Sequence of chain 14.C:
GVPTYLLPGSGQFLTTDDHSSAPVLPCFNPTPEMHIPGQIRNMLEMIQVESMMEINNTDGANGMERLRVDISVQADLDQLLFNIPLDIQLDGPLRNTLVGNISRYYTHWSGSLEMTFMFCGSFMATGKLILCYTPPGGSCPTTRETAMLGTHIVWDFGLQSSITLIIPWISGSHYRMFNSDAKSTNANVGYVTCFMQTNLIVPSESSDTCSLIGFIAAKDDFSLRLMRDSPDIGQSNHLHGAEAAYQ

Binding-site contacts:
Ligand atom C1 contacts residue ARG104 of chain 14.C at 3.6 Å.
Ligand atom O4 contacts residue PRO231 of chain 14.C at 3.8 Å.
Ligand atom C10 contacts residue PRO231 of chain 14.C at 3.8 Å (hydrophobic).
Ligand atom C11 contacts residue PRO231 of chain 14.C at 3.7 Å (hydrophobic).
Ligand atom N5 contacts residue PRO231 of chain 14.C at 2.9 Å (h-bond).
Ligand atom C4 contacts residue PRO231 of chain 14.C at 3.5 Å (hydrophobic).
Ligand atom O10 contacts residue ARG270 of chain 14.A at 3.3 Å.
Ligand atom C4 contacts residue ARG104 of chain 14.C at 3.9 Å.
Ligand atom O6 contacts residue ASP91 of chain 14.C at 3.1 Å.
Ligand atom C5 contacts residue ASN275 of chain 14.A at 3.6 Å.
Ligand atom N5 contacts residue ASN275 of chain 14.A at 3.6 Å (h-bond).
Ligand atom O3 contacts residue GLY282 of chain 14.A at 3.4 Å.
Ligand atom O4 contacts residue ASN275 of chain 14.A at 3.0 Å (h-bond).
Ligand atom N5 contacts residue ASP232 of chain 14.C at 4.1 Å.
Ligand atom O3 contacts residue PRO274 of chain 14.A at 3.8 Å.
Ligand atom C5 contacts residue PRO231 of chain 14.C at 3.7 Å (hydrophobic).
Ligand atom C11 contacts residue GLY234 of chain 14.C at 3.8 Å.
Ligand atom O4 contacts residue ARG95 of chain 14.C at 3.6 Å (salt-bridge).
Ligand atom O10 contacts residue ASN275 of chain 14.A at 2.9 Å (h-bond).
Ligand atom O4 contacts residue ASP91 of chain 14.C at 2.7 Å (salt-bridge).
Ligand atom O4 contacts residue ASP232 of chain 14.C at 2.7 Å (salt-bridge).
Ligand atom C3 contacts residue PRO274 of chain 14.A at 3.8 Å (hydrophobic).
Ligand atom C4 contacts residue ASP91 of chain 14.C at 3.2 Å.
Ligand atom C5 contacts residue PRO274 of chain 14.A at 4.0 Å (hydrophobic).
Ligand atom C3 contacts residue ARG104 of chain 14.C at 3.8 Å.
Ligand atom O1B contacts residue ARG104 of chain 14.C at 2.8 Å (salt-bridge).
Ligand atom O7 contacts residue ARG270 of chain 14.A at 3.8 Å.
Ligand atom C6 contacts residue ASP91 of chain 14.C at 3.8 Å.
Ligand atom C4 contacts residue ASP232 of chain 14.C at 3.5 Å.
Ligand atom C4 contacts residue PRO274 of chain 14.A at 4.0 Å (hydrophobic).
Ligand atom C3 contacts residue ARG95 of chain 14.C at 3.9 Å.
Ligand atom O6 contacts residue PRO274 of chain 14.A at 3.7 Å.
Ligand atom C4 contacts residue ASN275 of chain 14.A at 3.8 Å.
Ligand atom O3 contacts residue ASP91 of chain 14.C at 4.0 Å.
Ligand atom O7 contacts residue PRO274 of chain 14.A at 3.4 Å.
Ligand atom C3 contacts residue ASP232 of chain 14.C at 4.0 Å.
Ligand atom C10 contacts residue ASN275 of chain 14.A at 3.3 Å.
Ligand atom C11 contacts residue ASP232 of chain 14.C at 3.8 Å.
Ligand atom C11 contacts residue ILE233 of chain 14.C at 3.8 Å (hydrophobic).
Ligand atom C3 contacts residue PRO274 of chain 14.A at 4.1 Å (hydrophobic).

A protein and the small-molecule ligand that binds it are described below.
Small molecule (SMILES): CC(=O)N[C@H]1[C@H]([C@H](O)[C@H](O)CO)O[C@@](OC[C@H]2O[C@@H](O[C@H]3[C@H](O)[C@@H](O)[C@H](O)O[C@@H]3CO)[C@H](O)[C@@H](O)[C@H]2O)(C(=O)O)C[C@@H]1O

Sequence of chain 14.A:
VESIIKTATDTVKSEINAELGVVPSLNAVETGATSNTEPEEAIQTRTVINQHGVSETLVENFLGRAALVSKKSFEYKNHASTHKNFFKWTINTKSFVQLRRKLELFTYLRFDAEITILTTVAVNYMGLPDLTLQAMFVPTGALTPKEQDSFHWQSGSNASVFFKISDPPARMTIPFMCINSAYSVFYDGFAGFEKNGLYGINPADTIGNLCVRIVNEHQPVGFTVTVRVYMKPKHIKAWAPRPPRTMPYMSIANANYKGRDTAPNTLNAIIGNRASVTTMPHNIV